The protein below binds the small molecule below.
Small molecule (SMILES): CC(=O)N[C@@H](CCC(N)=O)C(=O)O

Sequence of chain 1.A:
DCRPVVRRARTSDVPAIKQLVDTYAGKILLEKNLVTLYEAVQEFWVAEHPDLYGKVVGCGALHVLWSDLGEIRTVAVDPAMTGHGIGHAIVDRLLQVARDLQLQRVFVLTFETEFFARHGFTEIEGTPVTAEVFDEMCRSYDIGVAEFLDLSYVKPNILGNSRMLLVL

Binding-site contacts:
Ligand atom OE1 contacts residue LEU35 of chain 1.A at 4.0 Å.
Ligand atom C7 contacts residue LEU35 of chain 1.A at 3.9 Å (hydrophobic).
Ligand atom OE1 contacts residue LEU36 of chain 1.A at 4.1 Å.
Ligand atom C7 contacts residue THR80 of chain 1.A at 3.5 Å.
Ligand atom NE2 contacts residue GLU153 of chain 1.A at 2.6 Å (salt-bridge).
Ligand atom CG contacts residue GLU153 of chain 1.A at 3.2 Å.
Ligand atom CB contacts residue GLU153 of chain 1.A at 4.1 Å.
Ligand atom CD contacts residue LEU36 of chain 1.A at 4.0 Å (hydrophobic).
Ligand atom O contacts residue LEU115 of chain 1.A at 3.0 Å (h-bond).
Ligand atom C6 contacts residue LEU36 of chain 1.A at 3.5 Å (hydrophobic).
Ligand atom OE1 contacts residue ASN163 of chain 1.A at 4.0 Å.
Ligand atom C7 contacts residue LYS38 of chain 1.A at 3.7 Å.
Ligand atom CA contacts residue ILE34 of chain 1.A at 4.2 Å (hydrophobic).
Ligand atom CD contacts residue LYS33 of chain 1.A at 4.1 Å.
Ligand atom CA contacts residue LEU115 of chain 1.A at 4.2 Å (hydrophobic).
Ligand atom O4 contacts residue LEU35 of chain 1.A at 3.9 Å.
Ligand atom N contacts residue LEU36 of chain 1.A at 3.0 Å (h-bond).
Ligand atom OXT contacts residue COA1 of chain 1.C at 3.4 Å (h-bond).
Ligand atom OE1 contacts residue GLY32 of chain 1.A at 3.4 Å (h-bond).
Ligand atom CD contacts residue ASN163 of chain 1.A at 4.2 Å.
Ligand atom NE2 contacts residue LEU36 of chain 1.A at 3.8 Å.
Ligand atom O4 contacts residue COA1 of chain 1.C at 3.5 Å (h-bond).
Ligand atom CB contacts residue LEU115 of chain 1.A at 4.0 Å (hydrophobic).
Ligand atom C6 contacts residue LEU35 of chain 1.A at 3.8 Å (hydrophobic).
Ligand atom O4 contacts residue ARG79 of chain 1.A at 3.7 Å.
Ligand atom CA contacts residue LEU36 of chain 1.A at 4.0 Å (hydrophobic).
Ligand atom N contacts residue LEU35 of chain 1.A at 4.0 Å.
Ligand atom O4 contacts residue THR80 of chain 1.A at 2.9 Å (h-bond).
Ligand atom CG contacts residue ILE34 of chain 1.A at 3.8 Å (hydrophobic).
Ligand atom CD contacts residue GLU153 of chain 1.A at 3.7 Å.
Ligand atom OXT contacts residue LEU115 of chain 1.A at 2.6 Å (h-bond).
Ligand atom CB contacts residue LEU36 of chain 1.A at 4.1 Å (hydrophobic).
Ligand atom CD contacts residue ILE34 of chain 1.A at 3.9 Å (hydrophobic).
Ligand atom C7 contacts residue LEU36 of chain 1.A at 3.2 Å (hydrophobic).
Ligand atom OE1 contacts residue LYS33 of chain 1.A at 3.0 Å (salt-bridge).
Ligand atom C contacts residue LEU115 of chain 1.A at 3.0 Å (hydrophobic).
Ligand atom C6 contacts residue THR80 of chain 1.A at 3.8 Å.
Ligand atom CB contacts residue ILE34 of chain 1.A at 3.1 Å (hydrophobic).
Ligand atom OE1 contacts residue ILE34 of chain 1.A at 3.3 Å (h-bond).
Ligand atom CA contacts residue GLU153 of chain 1.A at 3.7 Å.